A protein and the small-molecule ligand that binds it are described below.
Small molecule (SMILES): O=C1NCC[C@H]1C[C@@H](CO)NC(=O)[C@@H]1CC2(CCCCC2)CN1C(=O)OCc1ccccc1

Sequence of chain 2.A:
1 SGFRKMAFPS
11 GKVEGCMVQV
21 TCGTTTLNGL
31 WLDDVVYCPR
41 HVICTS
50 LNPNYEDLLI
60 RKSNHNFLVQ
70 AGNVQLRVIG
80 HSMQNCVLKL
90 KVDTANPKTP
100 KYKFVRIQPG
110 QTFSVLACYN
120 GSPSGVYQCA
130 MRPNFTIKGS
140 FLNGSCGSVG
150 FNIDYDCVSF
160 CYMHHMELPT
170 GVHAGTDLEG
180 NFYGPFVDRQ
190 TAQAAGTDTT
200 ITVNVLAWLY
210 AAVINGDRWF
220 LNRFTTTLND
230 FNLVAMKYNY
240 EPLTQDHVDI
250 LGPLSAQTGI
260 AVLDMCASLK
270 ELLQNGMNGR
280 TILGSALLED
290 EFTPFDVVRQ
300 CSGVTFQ

Binding-site contacts:
Ligand atom C1 contacts residue MET165 of chain 2.A at 3.9 Å (hydrophobic).
Ligand atom N3 contacts residue PHE140 of chain 2.A at 3.3 Å (h-bond).
Ligand atom O6 contacts residue CYS145 of chain 2.A at 2.8 Å (h-bond).
Ligand atom C5 contacts residue HIS41 of chain 2.A at 3.8 Å.
Ligand atom O5 contacts residue GLU166 of chain 2.A at 3.7 Å.
Ligand atom C13 contacts residue CYS145 of chain 2.A at 1.8 Å (hydrophobic).
Ligand atom O6 contacts residue SER144 of chain 2.A at 3.2 Å (h-bond).
Ligand atom C6 contacts residue HIS164 of chain 2.A at 3.7 Å.
Ligand atom C11 contacts residue SER144 of chain 2.A at 3.9 Å.
Ligand atom C9 contacts residue HIS163 of chain 2.A at 3.7 Å.
Ligand atom C9 contacts residue PHE140 of chain 2.A at 4.0 Å (hydrophobic).
Ligand atom C23 contacts residue ASP187 of chain 2.A at 3.4 Å.
Ligand atom O2 contacts residue MET165 of chain 2.A at 3.4 Å.
Ligand atom O5 contacts residue HIS172 of chain 2.A at 3.6 Å.
Ligand atom C8 contacts residue ASN142 of chain 2.A at 3.7 Å.
Ligand atom O2 contacts residue GLU166 of chain 2.A at 2.9 Å (salt-bridge).
Ligand atom C16 contacts residue GLU166 of chain 2.A at 3.9 Å.
Ligand atom C4 contacts residue HIS164 of chain 2.A at 3.5 Å.
Ligand atom N2 contacts residue CYS145 of chain 2.A at 2.9 Å (h-bond).
Ligand atom C22 contacts residue ASP187 of chain 2.A at 3.5 Å.
Ligand atom C1 contacts residue GLU166 of chain 2.A at 4.0 Å.
Ligand atom C9 contacts residue GLU166 of chain 2.A at 3.6 Å.
Ligand atom C14 contacts residue GLU166 of chain 2.A at 3.3 Å.
Ligand atom N2 contacts residue HIS164 of chain 2.A at 3.0 Å (h-bond).
Ligand atom O5 contacts residue MET165 of chain 2.A at 3.8 Å.
Ligand atom O5 contacts residue HIS163 of chain 2.A at 2.6 Å (h-bond).
Ligand atom C22 contacts residue ARG188 of chain 2.A at 3.8 Å.
Ligand atom C23 contacts residue HIS41 of chain 2.A at 3.8 Å.
Ligand atom C11 contacts residue HIS163 of chain 2.A at 3.9 Å.
Ligand atom O6 contacts residue GLY143 of chain 2.A at 3.0 Å (h-bond).
Ligand atom C12 contacts residue CYS145 of chain 2.A at 2.7 Å (hydrophobic).
Ligand atom C24 contacts residue HIS41 of chain 2.A at 3.9 Å.
Ligand atom C8 contacts residue LEU141 of chain 2.A at 3.9 Å (hydrophobic).
Ligand atom N3 contacts residue GLU166 of chain 2.A at 3.1 Å (salt-bridge).
Ligand atom C23 contacts residue TYR54 of chain 2.A at 3.6 Å (hydrophobic).
Ligand atom C11 contacts residue CYS145 of chain 2.A at 3.1 Å (hydrophobic).
Ligand atom C11 contacts residue LEU141 of chain 2.A at 3.9 Å (hydrophobic).
Ligand atom C7 contacts residue GLU166 of chain 2.A at 3.9 Å.
Ligand atom C4 contacts residue MET165 of chain 2.A at 3.8 Å (hydrophobic).
Ligand atom O5 contacts residue PHE140 of chain 2.A at 3.4 Å.

Sequence of chain 1.A:
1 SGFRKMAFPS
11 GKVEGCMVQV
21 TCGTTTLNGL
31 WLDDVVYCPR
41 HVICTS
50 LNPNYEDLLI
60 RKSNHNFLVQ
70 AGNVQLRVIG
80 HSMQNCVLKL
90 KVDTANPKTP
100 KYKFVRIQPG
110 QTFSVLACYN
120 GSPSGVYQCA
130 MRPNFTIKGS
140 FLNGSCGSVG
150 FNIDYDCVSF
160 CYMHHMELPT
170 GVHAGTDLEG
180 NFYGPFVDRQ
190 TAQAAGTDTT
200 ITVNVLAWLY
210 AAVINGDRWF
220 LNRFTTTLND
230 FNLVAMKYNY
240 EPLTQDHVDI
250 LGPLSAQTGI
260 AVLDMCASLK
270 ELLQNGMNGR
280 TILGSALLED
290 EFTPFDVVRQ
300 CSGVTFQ